Sequence of chain 4.A:
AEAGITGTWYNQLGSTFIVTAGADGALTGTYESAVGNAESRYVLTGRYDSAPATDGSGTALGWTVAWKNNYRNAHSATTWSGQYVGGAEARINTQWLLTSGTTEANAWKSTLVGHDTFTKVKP

Sequence of chain 2.A:
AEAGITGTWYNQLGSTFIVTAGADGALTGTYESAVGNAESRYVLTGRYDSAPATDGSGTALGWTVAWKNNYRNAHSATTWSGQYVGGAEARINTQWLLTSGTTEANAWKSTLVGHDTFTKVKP

Binding-site contacts:
Ligand atom S1 contacts residue TRP79 of chain 2.A at 3.6 Å.
Ligand atom N1 contacts residue ASP128 of chain 2.A at 2.9 Å (salt-bridge).
Ligand atom N1 contacts residue TRP108 of chain 2.A at 3.6 Å.
Ligand atom C4 contacts residue SO41 of chain 2.B at 4.0 Å.
Ligand atom O11 contacts residue TRP120 of chain 4.A at 3.9 Å.
Ligand atom C10 contacts residue ALA50 of chain 2.A at 3.9 Å (hydrophobic).
Ligand atom C3 contacts residue TYR43 of chain 2.A at 3.7 Å (hydrophobic).
Ligand atom O12 contacts residue SER88 of chain 2.A at 3.1 Å (h-bond).
Ligand atom C3 contacts residue ASP128 of chain 2.A at 3.4 Å.
Ligand atom C10 contacts residue ASN49 of chain 2.A at 3.1 Å.
Ligand atom O11 contacts residue GLY48 of chain 2.A at 4.0 Å.
Ligand atom N3 contacts residue ASP128 of chain 2.A at 3.1 Å (salt-bridge).
Ligand atom N3 contacts residue ASN23 of chain 2.A at 3.2 Å (h-bond).
Ligand atom C10 contacts residue TRP79 of chain 2.A at 3.5 Å (hydrophobic).
Ligand atom S1 contacts residue THR90 of chain 2.A at 3.3 Å (h-bond).
Ligand atom S1 contacts residue TRP92 of chain 2.A at 4.0 Å.
Ligand atom C3 contacts residue LEU25 of chain 2.A at 3.7 Å (hydrophobic).
Ligand atom C3 contacts residue SO41 of chain 2.B at 3.6 Å.
Ligand atom N3 contacts residue SO41 of chain 2.B at 3.6 Å.
Ligand atom C7 contacts residue TRP79 of chain 2.A at 3.9 Å (hydrophobic).
Ligand atom N3 contacts residue TYR43 of chain 2.A at 2.7 Å (h-bond).
Ligand atom C5 contacts residue TRP108 of chain 2.A at 3.5 Å (hydrophobic).
Ligand atom N3 contacts residue SER27 of chain 2.A at 3.4 Å (h-bond).
Ligand atom C8 contacts residue TRP120 of chain 4.A at 4.0 Å (hydrophobic).
Ligand atom C8 contacts residue TRP79 of chain 2.A at 3.8 Å (hydrophobic).
Ligand atom C9 contacts residue ALA50 of chain 2.A at 3.4 Å (hydrophobic).
Ligand atom C4 contacts residue TRP120 of chain 4.A at 3.6 Å (hydrophobic).
Ligand atom N2 contacts residue SO41 of chain 2.B at 2.9 Å (h-bond).
Ligand atom C5 contacts residue TRP120 of chain 4.A at 3.9 Å (hydrophobic).
Ligand atom C2 contacts residue TRP120 of chain 4.A at 3.6 Å (hydrophobic).
Ligand atom C6 contacts residue TRP108 of chain 2.A at 3.4 Å (hydrophobic).
Ligand atom O12 contacts residue ASN49 of chain 2.A at 3.7 Å.
Ligand atom C11 contacts residue ASN49 of chain 2.A at 3.3 Å.
Ligand atom O12 contacts residue ALA86 of chain 2.A at 3.8 Å.
Ligand atom C9 contacts residue ASN49 of chain 2.A at 3.5 Å.
Ligand atom C9 contacts residue TRP79 of chain 2.A at 3.8 Å (hydrophobic).
Ligand atom O11 contacts residue ASN49 of chain 2.A at 2.9 Å (h-bond).
Ligand atom C9 contacts residue GLY48 of chain 2.A at 4.0 Å.
Ligand atom C7 contacts residue SO41 of chain 2.B at 3.2 Å.
Ligand atom N3 contacts residue LEU25 of chain 2.A at 3.6 Å.

This small molecule binds to this protein.
Small molecule (SMILES): N=C1N[C@H]2[C@H](CS[C@H]2CCCCC(=O)O)N1